Binding-site contacts:
Ligand atom C8 contacts residue ASP48 of chain 1.A at 3.5 Å.
Ligand atom N6 contacts residue GLY246 of chain 1.A at 3.7 Å.
Ligand atom N7 contacts residue ILE126 of chain 1.A at 3.6 Å.
Ligand atom C6 contacts residue ASP48 of chain 1.A at 3.8 Å.
Ligand atom C11 contacts residue ILE134 of chain 1.A at 3.7 Å (hydrophobic).
Ligand atom C12 contacts residue PHE124 of chain 1.A at 3.7 Å (hydrophobic).
Ligand atom C12 contacts residue ILE134 of chain 1.A at 3.9 Å (hydrophobic).
Ligand atom O1 contacts residue GLN89 of chain 1.A at 3.2 Å (h-bond).
Ligand atom C16 contacts residue GLY246 of chain 1.A at 3.7 Å.
Ligand atom N7 contacts residue GLY27 of chain 1.A at 3.5 Å (h-bond).
Ligand atom C5 contacts residue SER51 of chain 1.A at 3.7 Å.
Ligand atom C5 contacts residue ASP48 of chain 1.A at 3.5 Å.
Ligand atom C8 contacts residue ASP244 of chain 1.A at 3.7 Å.
Ligand atom C18 contacts residue THR248 of chain 1.A at 3.9 Å.
Ligand atom N6 contacts residue GLY29 of chain 1.A at 3.4 Å.
Ligand atom C13 contacts residue TRP131 of chain 1.A at 3.7 Å (hydrophobic).
Ligand atom C17 contacts residue GLY246 of chain 1.A at 3.1 Å.
Ligand atom C8 contacts residue GLY246 of chain 1.A at 3.3 Å.
Ligand atom N5 contacts residue GLY50 of chain 1.A at 3.6 Å.
Ligand atom C15 contacts residue GLY246 of chain 1.A at 3.4 Å.
Ligand atom N5 contacts residue ASP244 of chain 1.A at 2.7 Å (salt-bridge).
Ligand atom C9 contacts residue GLY246 of chain 1.A at 3.9 Å.
Ligand atom N4 contacts residue ASP48 of chain 1.A at 2.7 Å (salt-bridge).
Ligand atom N5 contacts residue GLY246 of chain 1.A at 3.5 Å (h-bond).
Ligand atom C5 contacts residue ILE134 of chain 1.A at 3.9 Å (hydrophobic).
Ligand atom C18 contacts residue GLY27 of chain 1.A at 3.4 Å.
Ligand atom C2 contacts residue TYR87 of chain 1.A at 3.6 Å (hydrophobic).
Ligand atom N2 contacts residue SER51 of chain 1.A at 3.9 Å.
Ligand atom C17 contacts residue LEU46 of chain 1.A at 3.7 Å (hydrophobic).
Ligand atom C1 contacts residue VAL85 of chain 1.A at 3.8 Å (hydrophobic).
Ligand atom C9 contacts residue THR247 of chain 1.A at 3.3 Å.
Ligand atom C18 contacts residue GLN28 of chain 1.A at 3.4 Å.
Ligand atom C2 contacts residue VAL85 of chain 1.A at 3.8 Å (hydrophobic).
Ligand atom C9 contacts residue ASP244 of chain 1.A at 3.5 Å.
Ligand atom N5 contacts residue ASP48 of chain 1.A at 2.9 Å (salt-bridge).
Ligand atom N3 contacts residue GLY246 of chain 1.A at 3.6 Å (h-bond).
Ligand atom N6 contacts residue GLN28 of chain 1.A at 3.8 Å.
Ligand atom C18 contacts residue GLY29 of chain 1.A at 3.4 Å.
Ligand atom C11 contacts residue PHE124 of chain 1.A at 3.8 Å (hydrophobic).
Ligand atom C19 contacts residue ILE126 of chain 1.A at 3.5 Å (hydrophobic).

Sequence of chain 1.A:
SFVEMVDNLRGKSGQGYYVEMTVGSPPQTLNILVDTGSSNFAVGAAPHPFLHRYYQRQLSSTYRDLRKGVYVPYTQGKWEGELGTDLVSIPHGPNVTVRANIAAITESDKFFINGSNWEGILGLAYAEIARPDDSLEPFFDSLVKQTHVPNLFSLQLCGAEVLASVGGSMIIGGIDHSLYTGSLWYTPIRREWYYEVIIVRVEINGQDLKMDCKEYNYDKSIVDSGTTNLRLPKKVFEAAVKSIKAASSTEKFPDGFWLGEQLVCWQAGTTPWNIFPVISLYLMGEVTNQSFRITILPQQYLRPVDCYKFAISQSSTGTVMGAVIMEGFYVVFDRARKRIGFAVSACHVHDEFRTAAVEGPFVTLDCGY

The protein below binds the small molecule below.
Small molecule (SMILES): CCn1cc([C@]2(c3cccc(-c4cncnc4)c3)N=C(N)N(C)C2=O)cn1